Sequence of chain 1.L:
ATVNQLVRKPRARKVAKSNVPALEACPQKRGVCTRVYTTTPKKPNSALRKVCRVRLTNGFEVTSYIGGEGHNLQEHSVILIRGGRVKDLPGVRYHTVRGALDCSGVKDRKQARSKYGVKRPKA

This protein binds this small molecule.
Small molecule (SMILES): NCCC[C@H](N)CC(=O)N[C@H]1CNC(=O)[C@H]([C@H]2C[C@H](O)N=C(N)N2)NC(=O)/C(=C/NC(N)=O)NC(=O)[C@H](CO)NC(=O)[C@H](CO)NC1=O

Binding-site contacts:
Ligand atom NR contacts residue THR40 of chain 1.L at 4.4 Å.
Ligand atom CS contacts residue THR40 of chain 1.L at 3.7 Å.
Ligand atom OS contacts residue THR40 of chain 1.L at 2.8 Å.
Ligand atom CR contacts residue THR40 of chain 1.L at 2.8 Å.
Ligand atom CB contacts residue THR40 of chain 1.L at 3.8 Å.